Sequence of chain 1.B:
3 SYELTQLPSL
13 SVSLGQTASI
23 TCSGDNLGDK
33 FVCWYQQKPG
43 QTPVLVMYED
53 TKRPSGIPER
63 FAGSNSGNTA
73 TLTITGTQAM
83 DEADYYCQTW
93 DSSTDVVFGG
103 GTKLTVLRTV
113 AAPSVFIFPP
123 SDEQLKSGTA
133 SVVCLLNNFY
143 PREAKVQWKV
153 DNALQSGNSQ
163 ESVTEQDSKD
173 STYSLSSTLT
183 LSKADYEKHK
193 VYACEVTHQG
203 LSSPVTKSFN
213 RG

Binding-site contacts:
Ligand atom NE1 contacts residue TYR59 of chain 1.D at 3.8 Å.
Ligand atom CB contacts residue TYR59 of chain 1.D at 3.6 Å (hydrophobic).
Ligand atom CZ2 contacts residue VAL98 of chain 1.B at 3.6 Å (hydrophobic).
Ligand atom C contacts residue GLY53 of chain 1.D at 3.7 Å.
Ligand atom O contacts residue LYS112 of chain 1.D at 3.0 Å (salt-bridge).
Ligand atom C contacts residue LYS112 of chain 1.D at 3.9 Å.
Ligand atom CE2 contacts residue ASP97 of chain 1.B at 3.5 Å.
Ligand atom CH2 contacts residue ALA50 of chain 1.D at 3.9 Å (hydrophobic).
Ligand atom CA contacts residue SER31 of chain 1.D at 3.4 Å.
Ligand atom CE1 contacts residue TRP92 of chain 1.B at 3.5 Å (hydrophobic).
Ligand atom O contacts residue VAL101 of chain 1.D at 3.6 Å.
Ligand atom CZ2 contacts residue ASP97 of chain 1.B at 3.3 Å.
Ligand atom CG contacts residue TYR59 of chain 1.D at 3.8 Å (hydrophobic).
Ligand atom CB contacts residue TYR59 of chain 1.D at 3.7 Å (hydrophobic).
Ligand atom O contacts residue GLY53 of chain 1.D at 2.7 Å (h-bond).
Ligand atom CG contacts residue LYS112 of chain 1.D at 3.8 Å.
Ligand atom O contacts residue VAL101 of chain 1.D at 3.7 Å.
Ligand atom CD2 contacts residue LYS112 of chain 1.D at 3.2 Å.
Ligand atom CZ2 contacts residue ALA50 of chain 1.D at 3.6 Å (hydrophobic).
Ligand atom NE2 contacts residue TRP92 of chain 1.B at 3.3 Å (h-bond).
Ligand atom CH2 contacts residue VAL98 of chain 1.B at 3.6 Å (hydrophobic).
Ligand atom O contacts residue ALA33 of chain 1.D at 3.7 Å.
Ligand atom CD1 contacts residue TYR59 of chain 1.D at 3.3 Å (hydrophobic).
Ligand atom N contacts residue SER31 of chain 1.D at 3.9 Å.
Ligand atom CZ2 contacts residue TRP47 of chain 1.D at 3.9 Å (hydrophobic).
Ligand atom CD1 contacts residue ASP97 of chain 1.B at 3.7 Å.
Ligand atom CE3 contacts residue VAL101 of chain 1.D at 3.9 Å (hydrophobic).
Ligand atom CE2 contacts residue ALA50 of chain 1.D at 3.4 Å (hydrophobic).
Ligand atom CD2 contacts residue LYS112 of chain 1.D at 3.7 Å.
Ligand atom CD2 contacts residue ALA50 of chain 1.D at 3.5 Å (hydrophobic).
Ligand atom CD1 contacts residue LYS112 of chain 1.D at 3.5 Å.
Ligand atom CE3 contacts residue ALA50 of chain 1.D at 3.8 Å (hydrophobic).
Ligand atom NE1 contacts residue ASP97 of chain 1.B at 2.8 Å (salt-bridge).
Ligand atom NE1 contacts residue LYS112 of chain 1.D at 3.2 Å (salt-bridge).
Ligand atom CZ2 contacts residue LYS112 of chain 1.D at 3.8 Å.
Ligand atom NE1 contacts residue ALA50 of chain 1.D at 3.9 Å.
Ligand atom NE2 contacts residue LYS112 of chain 1.D at 3.6 Å.
Ligand atom CZ3 contacts residue ALA99 of chain 1.D at 3.6 Å (hydrophobic).
Ligand atom CE2 contacts residue LYS112 of chain 1.D at 3.3 Å.
Ligand atom O contacts residue SER52 of chain 1.D at 3.5 Å.

Sequence of chain 1.D:
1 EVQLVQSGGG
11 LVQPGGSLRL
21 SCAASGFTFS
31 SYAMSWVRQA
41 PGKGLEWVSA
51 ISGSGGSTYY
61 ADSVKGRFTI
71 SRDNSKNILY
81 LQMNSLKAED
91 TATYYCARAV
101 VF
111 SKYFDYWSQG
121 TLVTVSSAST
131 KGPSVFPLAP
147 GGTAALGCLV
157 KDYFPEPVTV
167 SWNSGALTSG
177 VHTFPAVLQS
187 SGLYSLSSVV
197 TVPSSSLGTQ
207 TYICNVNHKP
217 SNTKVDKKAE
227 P

A small-molecule ligand and the protein it binds are described below.
Small molecule (SMILES): NCC(=O)N[C@@H](CO)C(=O)N[C@@H](CC1=CN=C2CC=CC=C12)C(=O)N[C@H](C=O)CC1=NC=NC1